Binding-site contacts:
Ligand atom C3 contacts residue ASN238 of chain 1.Z at 3.8 Å.
Ligand atom O5 contacts residue ASN238 of chain 1.Z at 2.4 Å (h-bond).
Ligand atom C1 contacts residue VAL212 of chain 1.Z at 3.9 Å (hydrophobic).
Ligand atom C8 contacts residue THR241 of chain 1.Z at 3.9 Å.
Ligand atom O6 contacts residue VAL212 of chain 1.Z at 3.8 Å.
Ligand atom C2 contacts residue VAL212 of chain 1.Z at 4.5 Å (hydrophobic).
Ligand atom C2 contacts residue ASN238 of chain 1.Z at 2.4 Å.
Ligand atom C8 contacts residue ASN238 of chain 1.Z at 4.5 Å.
Ligand atom C6 contacts residue VAL212 of chain 1.Z at 4.5 Å (hydrophobic).
Ligand atom O6 contacts residue ASP213 of chain 1.Z at 4.3 Å.
Ligand atom C7 contacts residue ASN238 of chain 1.Z at 4.0 Å.
Ligand atom C8 contacts residue THR171 of chain 1.Z at 3.9 Å.
Ligand atom C4 contacts residue ASN238 of chain 1.Z at 4.2 Å.
Ligand atom C1 contacts residue ASN238 of chain 1.Z at 1.4 Å.
Ligand atom N2 contacts residue ASN238 of chain 1.Z at 2.8 Å (h-bond).
Ligand atom C5 contacts residue ASN238 of chain 1.Z at 3.6 Å.
Ligand atom O5 contacts residue VAL212 of chain 1.Z at 3.4 Å.

Sequence of chain 1.Z:
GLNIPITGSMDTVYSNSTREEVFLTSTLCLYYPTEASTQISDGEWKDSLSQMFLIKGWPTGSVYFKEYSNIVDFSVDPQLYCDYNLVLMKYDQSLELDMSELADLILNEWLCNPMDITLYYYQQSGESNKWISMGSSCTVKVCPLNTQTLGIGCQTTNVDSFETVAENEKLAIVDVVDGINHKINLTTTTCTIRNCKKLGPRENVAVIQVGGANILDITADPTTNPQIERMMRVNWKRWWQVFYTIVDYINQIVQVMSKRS

A small-molecule ligand and the protein it binds are described below.
Small molecule (SMILES): CC(=O)N[C@@H]1[C@@H](O)[C@H](O)[C@@H](CO)O[C@H]1O